The protein below binds the small molecule below.
Small molecule (SMILES): COc1cc(C(=O)N2CCC(N3CCN(C)CC3)CC2)ccc1Nc1ncc2c(n1)N(C)c1ccccc1C(=O)N2C

Binding-site contacts:
Ligand atom CAD contacts residue ILE105 of chain 1.A at 3.8 Å (hydrophobic).
Ligand atom CAQ contacts residue TRP40 of chain 1.A at 3.8 Å (hydrophobic).
Ligand atom OAE contacts residue TRP40 of chain 1.A at 3.7 Å.
Ligand atom N3 contacts residue PRO41 of chain 1.A at 3.6 Å.
Ligand atom N1 contacts residue PRO41 of chain 1.A at 2.9 Å (h-bond).
Ligand atom NBO contacts residue ILE105 of chain 1.A at 3.7 Å.
Ligand atom CAG contacts residue TYR98 of chain 1.A at 3.7 Å (hydrophobic).
Ligand atom C2 contacts residue PRO41 of chain 1.A at 3.5 Å (hydrophobic).
Ligand atom C2 contacts residue LEU51 of chain 1.A at 3.8 Å (hydrophobic).
Ligand atom C6 contacts residue PRO41 of chain 1.A at 3.3 Å (hydrophobic).
Ligand atom N1 contacts residue LEU51 of chain 1.A at 3.9 Å.
Ligand atom OAF contacts residue ASN99 of chain 1.A at 3.0 Å (h-bond).
Ligand atom CAA contacts residue TRP40 of chain 1.A at 3.3 Å (hydrophobic).
Ligand atom CAC contacts residue ILE105 of chain 1.A at 4.0 Å (hydrophobic).
Ligand atom OAZ contacts residue GLN44 of chain 1.A at 3.4 Å (h-bond).
Ligand atom CBC contacts residue PRO41 of chain 1.A at 3.9 Å (hydrophobic).
Ligand atom CBF contacts residue ASN99 of chain 1.A at 3.9 Å.
Ligand atom CAH contacts residue EDO1 of chain 1.I at 3.6 Å.
Ligand atom CBF contacts residue ILE105 of chain 1.A at 3.9 Å (hydrophobic).
Ligand atom CAN contacts residue TRP40 of chain 1.A at 3.8 Å (hydrophobic).
Ligand atom CAK contacts residue TYR98 of chain 1.A at 3.9 Å (hydrophobic).
Ligand atom CAH contacts residue ASN99 of chain 1.A at 3.8 Å.
Ligand atom C4 contacts residue ILE105 of chain 1.A at 4.0 Å (hydrophobic).
Ligand atom CAG contacts residue ASN99 of chain 1.A at 3.3 Å.
Ligand atom CAG contacts residue LEU53 of chain 1.A at 3.5 Å (hydrophobic).
Ligand atom CAC contacts residue PHE42 of chain 1.A at 3.7 Å (hydrophobic).
Ligand atom CAA contacts residue GLN44 of chain 1.A at 3.4 Å.
Ligand atom C4 contacts residue LEU51 of chain 1.A at 3.9 Å (hydrophobic).
Ligand atom NBP contacts residue ILE105 of chain 1.A at 3.6 Å.
Ligand atom CAK contacts residue ASN99 of chain 1.A at 3.4 Å.
Ligand atom OAF contacts residue CYS95 of chain 1.A at 3.9 Å.
Ligand atom CAL contacts residue EDO1 of chain 1.I at 3.7 Å.
Ligand atom CBG contacts residue ASN99 of chain 1.A at 4.0 Å.
Ligand atom NBM contacts residue TRP40 of chain 1.A at 3.5 Å.
Ligand atom CAK contacts residue LEU53 of chain 1.A at 3.8 Å (hydrophobic).
Ligand atom C6 contacts residue VAL46 of chain 1.A at 3.7 Å (hydrophobic).
Ligand atom CBA contacts residue TRP40 of chain 1.A at 3.5 Å (hydrophobic).
Ligand atom NAY contacts residue PRO41 of chain 1.A at 3.6 Å.
Ligand atom CAC contacts residue VAL46 of chain 1.A at 4.0 Å (hydrophobic).
Ligand atom N3 contacts residue LEU51 of chain 1.A at 3.8 Å.

Sequence of chain 1.A:
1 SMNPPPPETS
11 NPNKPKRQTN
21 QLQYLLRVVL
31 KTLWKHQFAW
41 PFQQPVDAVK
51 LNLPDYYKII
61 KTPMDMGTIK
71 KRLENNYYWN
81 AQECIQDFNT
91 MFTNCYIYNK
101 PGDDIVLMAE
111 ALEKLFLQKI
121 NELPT